Binding-site contacts:
Ligand atom O5 contacts residue ASN552 of chain 1.B at 2.4 Å (h-bond).
Ligand atom C7 contacts residue GLU575 of chain 1.B at 3.8 Å.
Ligand atom C7 contacts residue ASN552 of chain 1.B at 3.5 Å.
Ligand atom C3 contacts residue ASN552 of chain 1.B at 3.8 Å.
Ligand atom N2 contacts residue ASN552 of chain 1.B at 3.0 Å (h-bond).
Ligand atom C2 contacts residue ASN552 of chain 1.B at 2.5 Å.
Ligand atom C4 contacts residue ASN552 of chain 1.B at 4.2 Å.
Ligand atom C5 contacts residue ASN552 of chain 1.B at 3.7 Å.
Ligand atom O7 contacts residue ASN552 of chain 1.B at 3.6 Å.
Ligand atom O5 contacts residue GLY529 of chain 1.B at 4.1 Å.
Ligand atom O7 contacts residue GLU575 of chain 1.B at 4.1 Å.
Ligand atom C1 contacts residue ASN552 of chain 1.B at 1.4 Å.
Ligand atom C8 contacts residue GLU575 of chain 1.B at 3.5 Å.
Ligand atom N2 contacts residue GLU575 of chain 1.B at 4.2 Å.

Sequence of chain 1.B:
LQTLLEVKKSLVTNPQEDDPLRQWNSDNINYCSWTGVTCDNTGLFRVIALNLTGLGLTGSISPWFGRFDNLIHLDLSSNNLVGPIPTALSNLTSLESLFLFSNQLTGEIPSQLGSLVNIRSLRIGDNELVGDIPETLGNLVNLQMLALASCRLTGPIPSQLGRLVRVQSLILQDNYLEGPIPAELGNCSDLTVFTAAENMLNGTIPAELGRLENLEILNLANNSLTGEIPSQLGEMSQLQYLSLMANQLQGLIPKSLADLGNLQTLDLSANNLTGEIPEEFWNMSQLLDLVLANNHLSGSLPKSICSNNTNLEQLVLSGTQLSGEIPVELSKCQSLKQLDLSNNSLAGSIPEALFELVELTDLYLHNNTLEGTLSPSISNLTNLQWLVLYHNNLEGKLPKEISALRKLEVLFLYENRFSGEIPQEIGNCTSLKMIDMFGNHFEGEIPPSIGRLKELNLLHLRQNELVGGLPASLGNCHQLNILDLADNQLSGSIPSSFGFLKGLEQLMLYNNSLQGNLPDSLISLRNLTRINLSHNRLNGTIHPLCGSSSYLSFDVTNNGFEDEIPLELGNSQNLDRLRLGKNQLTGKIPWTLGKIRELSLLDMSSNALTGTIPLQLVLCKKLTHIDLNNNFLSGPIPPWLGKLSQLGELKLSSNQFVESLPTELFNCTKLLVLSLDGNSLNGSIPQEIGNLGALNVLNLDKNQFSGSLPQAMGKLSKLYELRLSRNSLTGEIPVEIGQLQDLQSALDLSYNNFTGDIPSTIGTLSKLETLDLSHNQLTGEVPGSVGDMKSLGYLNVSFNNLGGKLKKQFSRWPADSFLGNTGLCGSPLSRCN

A protein and the small-molecule ligand that binds it are described below.
Small molecule (SMILES): CC(=O)N[C@@H]1[C@@H](O)[C@H](O)[C@@H](CO)O[C@H]1O